Binding-site contacts:
Ligand atom C16 contacts residue PHE192 of chain 1.C at 4.0 Å (hydrophobic).
Ligand atom C17 contacts residue NAP1 of chain 1.M at 3.3 Å.
Ligand atom C2 contacts residue PHE259 of chain 1.C at 3.5 Å (hydrophobic).
Ligand atom O17 contacts residue SER142 of chain 1.C at 2.5 Å (h-bond).
Ligand atom C11 contacts residue VAL143 of chain 1.C at 3.3 Å (hydrophobic).
Ligand atom O3 contacts residue VAL283 of chain 1.C at 3.7 Å.
Ligand atom C12 contacts residue GLY186 of chain 1.C at 3.9 Å.
Ligand atom C12 contacts residue PRO187 of chain 1.C at 3.3 Å (hydrophobic).
Ligand atom C15 contacts residue MET193 of chain 1.C at 4.2 Å (hydrophobic).
Ligand atom C18 contacts residue VAL143 of chain 1.C at 3.8 Å (hydrophobic).
Ligand atom O17 contacts residue VAL143 of chain 1.C at 3.9 Å.
Ligand atom C18 contacts residue SER142 of chain 1.C at 4.0 Å.
Ligand atom C12 contacts residue VAL143 of chain 1.C at 3.5 Å (hydrophobic).
Ligand atom C17 contacts residue SER142 of chain 1.C at 3.9 Å.
Ligand atom C3 contacts residue MET279 of chain 1.C at 3.8 Å (hydrophobic).
Ligand atom C9 contacts residue PRO187 of chain 1.C at 3.8 Å (hydrophobic).
Ligand atom O17 contacts residue GLY144 of chain 1.C at 3.9 Å.
Ligand atom C7 contacts residue TYR218 of chain 1.C at 3.9 Å (hydrophobic).
Ligand atom C6 contacts residue TYR218 of chain 1.C at 3.5 Å (hydrophobic).
Ligand atom C14 contacts residue PHE226 of chain 1.C at 4.0 Å (hydrophobic).
Ligand atom O17 contacts residue NAP1 of chain 1.M at 2.9 Å.
Ligand atom C12 contacts residue CYS185 of chain 1.C at 4.2 Å (hydrophobic).
Ligand atom C7 contacts residue PHE226 of chain 1.C at 3.8 Å (hydrophobic).
Ligand atom C17 contacts residue TYR155 of chain 1.C at 4.2 Å (hydrophobic).
Ligand atom C6 contacts residue SER222 of chain 1.C at 3.5 Å.
Ligand atom C16 contacts residue TYR155 of chain 1.C at 3.6 Å (hydrophobic).
Ligand atom C18 contacts residue LEU149 of chain 1.C at 3.1 Å (hydrophobic).
Ligand atom C8 contacts residue LEU149 of chain 1.C at 3.8 Å (hydrophobic).
Ligand atom O3 contacts residue MET279 of chain 1.C at 3.5 Å.
Ligand atom C1 contacts residue PHE259 of chain 1.C at 3.3 Å (hydrophobic).
Ligand atom C2 contacts residue MET279 of chain 1.C at 4.1 Å (hydrophobic).
Ligand atom C11 contacts residue PRO187 of chain 1.C at 3.7 Å (hydrophobic).
Ligand atom O3 contacts residue LEU221 of chain 1.C at 3.9 Å.
Ligand atom O17 contacts residue TYR155 of chain 1.C at 3.4 Å (h-bond).
Ligand atom C11 contacts residue LEU149 of chain 1.C at 4.0 Å (hydrophobic).
Ligand atom C7 contacts residue SER222 of chain 1.C at 4.2 Å.
Ligand atom C16 contacts residue NAP1 of chain 1.M at 3.9 Å.
Ligand atom C9 contacts residue LEU149 of chain 1.C at 4.1 Å (hydrophobic).
Ligand atom C18 contacts residue GLY144 of chain 1.C at 3.2 Å.
Ligand atom O17 contacts residue CYS185 of chain 1.C at 4.0 Å.

Sequence of chain 1.C:
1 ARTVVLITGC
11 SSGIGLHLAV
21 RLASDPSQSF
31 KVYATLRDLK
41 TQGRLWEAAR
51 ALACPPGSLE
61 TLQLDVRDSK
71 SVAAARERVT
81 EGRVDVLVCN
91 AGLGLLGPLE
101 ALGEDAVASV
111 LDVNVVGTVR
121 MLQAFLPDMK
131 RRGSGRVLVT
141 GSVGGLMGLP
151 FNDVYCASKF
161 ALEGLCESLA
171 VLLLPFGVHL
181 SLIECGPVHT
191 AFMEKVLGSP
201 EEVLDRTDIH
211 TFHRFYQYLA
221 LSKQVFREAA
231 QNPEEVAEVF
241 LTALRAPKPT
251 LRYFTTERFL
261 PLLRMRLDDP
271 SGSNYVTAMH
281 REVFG

A protein and the small-molecule ligand that binds it are described below.
Small molecule (SMILES): C[C@]12CC[C@@H]3c4ccc(O)cc4CC[C@H]3[C@@H]1CC[C@@H]2O